Sequence of chain 45.H:
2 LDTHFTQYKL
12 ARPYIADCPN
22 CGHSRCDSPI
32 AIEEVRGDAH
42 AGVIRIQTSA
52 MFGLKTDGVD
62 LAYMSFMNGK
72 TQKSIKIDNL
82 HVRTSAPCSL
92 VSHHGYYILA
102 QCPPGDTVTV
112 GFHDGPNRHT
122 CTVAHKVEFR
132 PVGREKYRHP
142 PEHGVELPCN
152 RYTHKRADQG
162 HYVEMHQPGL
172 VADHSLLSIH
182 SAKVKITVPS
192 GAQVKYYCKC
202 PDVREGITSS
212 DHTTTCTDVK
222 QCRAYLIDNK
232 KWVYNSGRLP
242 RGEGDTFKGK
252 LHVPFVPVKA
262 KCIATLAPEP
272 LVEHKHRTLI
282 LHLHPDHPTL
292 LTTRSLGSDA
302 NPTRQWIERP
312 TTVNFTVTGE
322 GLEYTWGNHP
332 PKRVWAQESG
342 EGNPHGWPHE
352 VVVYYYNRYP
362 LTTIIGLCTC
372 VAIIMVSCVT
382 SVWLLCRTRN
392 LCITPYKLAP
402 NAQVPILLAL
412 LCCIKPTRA

Binding-site contacts:
Ligand atom OAF contacts residue ALA158 of chain 45.H at 3.3 Å.
Ligand atom O3 contacts residue ARG157 of chain 45.H at 3.3 Å (salt-bridge).
Ligand atom SAG contacts residue ARG157 of chain 45.H at 3.6 Å (salt-bridge).
Ligand atom C3 contacts residue ARG157 of chain 45.H at 3.7 Å.
Ligand atom O6B contacts residue ARG157 of chain 45.H at 3.3 Å (salt-bridge).
Ligand atom O6B contacts residue HIS94 of chain 45.H at 4.0 Å.
Ligand atom C6 contacts residue LEU62 of chain 45.H at 3.5 Å (hydrophobic).
Ligand atom SAG contacts residue THR4 of chain 45.H at 3.9 Å.
Ligand atom O6A contacts residue SER93 of chain 45.H at 3.2 Å.
Ligand atom OBI contacts residue LYS156 of chain 45.H at 4.0 Å.
Ligand atom O4 contacts residue SER93 of chain 45.H at 3.0 Å (h-bond).
Ligand atom C5 contacts residue HIS155 of chain 45.H at 4.0 Å.
Ligand atom O4 contacts residue HIS155 of chain 45.H at 3.5 Å (h-bond).
Ligand atom OAH contacts residue THR4 of chain 45.H at 3.7 Å.
Ligand atom O6A contacts residue HIS94 of chain 45.H at 3.2 Å (h-bond).
Ligand atom O6A contacts residue LEU62 of chain 45.H at 3.4 Å.
Ligand atom O5 contacts residue LYS156 of chain 45.H at 3.4 Å.
Ligand atom OAH contacts residue ARG157 of chain 45.H at 3.1 Å (salt-bridge).
Ligand atom C6 contacts residue SER93 of chain 45.H at 4.0 Å.
Ligand atom C5 contacts residue LEU62 of chain 45.H at 3.8 Å (hydrophobic).
Ligand atom O5 contacts residue HIS155 of chain 45.H at 3.6 Å.
Ligand atom C6 contacts residue HIS94 of chain 45.H at 3.9 Å.
Ligand atom O3 contacts residue LYS156 of chain 45.H at 3.0 Å.
Ligand atom O4 contacts residue LYS156 of chain 45.H at 3.5 Å.
Ligand atom C2 contacts residue ALA158 of chain 45.H at 3.7 Å (hydrophobic).
Ligand atom O6A contacts residue HIS155 of chain 45.H at 3.8 Å.
Ligand atom C6 contacts residue HIS155 of chain 45.H at 3.4 Å.
Ligand atom OAF contacts residue ARG157 of chain 45.H at 2.8 Å (salt-bridge).
Ligand atom O6B contacts residue LEU62 of chain 45.H at 4.0 Å.
Ligand atom C3 contacts residue LYS156 of chain 45.H at 4.0 Å.
Ligand atom O5 contacts residue ARG157 of chain 45.H at 3.8 Å.
Ligand atom OAH contacts residue ASP3 of chain 45.H at 4.0 Å.
Ligand atom O6B contacts residue LYS156 of chain 45.H at 3.3 Å.
Ligand atom OAF contacts residue THR4 of chain 45.H at 2.9 Å (h-bond).
Ligand atom OAH contacts residue LEU2 of chain 45.H at 2.8 Å (h-bond).
Ligand atom C4 contacts residue LYS156 of chain 45.H at 4.0 Å.
Ligand atom O3 contacts residue ALA158 of chain 45.H at 3.0 Å (h-bond).
Ligand atom O5B contacts residue LYS156 of chain 45.H at 3.3 Å.
Ligand atom C3 contacts residue ALA158 of chain 45.H at 4.0 Å (hydrophobic).
Ligand atom O6B contacts residue HIS155 of chain 45.H at 3.3 Å (h-bond).

A protein and the small-molecule ligand that binds it are described below.
Small molecule (SMILES): O=C(O)[C@@H]1O[C@H](O[C@H]2[C@@H](OS(=O)(=O)O)O[C@@H](O)[C@H](NS(=O)(=O)O)[C@H]2O)[C@@H](OS(=O)(=O)O)[C@H](O)[C@@H]1O